Binding-site contacts:
Ligand atom O2A contacts residue ARG221 of chain 1.C at 2.9 Å (salt-bridge).
Ligand atom PB contacts residue LYS265 of chain 1.A at 3.5 Å.
Ligand atom O3G contacts residue LYS411 of chain 1.C at 3.3 Å.
Ligand atom O1G contacts residue ARG240 of chain 1.C at 3.0 Å (salt-bridge).
Ligand atom O3B contacts residue LYS242 of chain 1.C at 3.5 Å.
Ligand atom O2G contacts residue GTP1 of chain 1.Q at 2.7 Å (h-bond).
Ligand atom C6 contacts residue ARG221 of chain 1.C at 3.5 Å.
Ligand atom C4' contacts residue VAL5 of chain 1.D at 3.5 Å (hydrophobic).
Ligand atom C5' contacts residue VAL5 of chain 1.D at 3.2 Å (hydrophobic).
Ligand atom O2G contacts residue MG1 of chain 1.L at 2.0 Å.
Ligand atom PG contacts residue ARG240 of chain 1.C at 3.5 Å.
Ligand atom O3G contacts residue ARG240 of chain 1.C at 2.6 Å (salt-bridge).
Ligand atom O3' contacts residue VAL44 of chain 1.A at 2.6 Å (h-bond).
Ligand atom C5 contacts residue ARG221 of chain 1.C at 3.5 Å.
Ligand atom O2 contacts residue ASN7 of chain 1.D at 2.5 Å (h-bond).
Ligand atom O3B contacts residue LYS265 of chain 1.A at 2.9 Å (salt-bridge).
Ligand atom N4 contacts residue ARG260 of chain 1.A at 3.1 Å.
Ligand atom C3' contacts residue VAL44 of chain 1.A at 3.4 Å (hydrophobic).
Ligand atom PG contacts residue MG1 of chain 1.L at 3.3 Å.
Ligand atom O2B contacts residue LYS265 of chain 1.A at 2.9 Å (salt-bridge).
Ligand atom C1' contacts residue ASN7 of chain 1.D at 3.5 Å.
Ligand atom C5' contacts residue GTP1 of chain 1.Q at 3.3 Å.
Ligand atom O1B contacts residue MG1 of chain 1.L at 1.9 Å.
Ligand atom O2A contacts residue LYS242 of chain 1.C at 3.2 Å (salt-bridge).
Ligand atom C4' contacts residue GTP1 of chain 1.Q at 3.5 Å.
Ligand atom O1A contacts residue HIS264 of chain 1.A at 2.7 Å (h-bond).
Ligand atom O2G contacts residue LYS411 of chain 1.C at 2.8 Å (salt-bridge).
Ligand atom C2 contacts residue ARG221 of chain 1.C at 3.2 Å.
Ligand atom O3' contacts residue GTP1 of chain 1.Q at 3.5 Å (h-bond).
Ligand atom C2' contacts residue PHE45 of chain 1.A at 3.3 Å (hydrophobic).
Ligand atom N1 contacts residue ARG221 of chain 1.C at 3.1 Å (salt-bridge).
Ligand atom O1B contacts residue GTP1 of chain 1.Q at 2.7 Å (h-bond).
Ligand atom O4' contacts residue ARG221 of chain 1.C at 3.0 Å (salt-bridge).
Ligand atom O1A contacts residue LYS242 of chain 1.C at 3.3 Å.
Ligand atom C1' contacts residue ARG221 of chain 1.C at 3.5 Å.
Ligand atom O3' contacts residue ASN7 of chain 1.D at 3.2 Å (h-bond).
Ligand atom O2 contacts residue HIS13 of chain 1.D at 3.4 Å (h-bond).
Ligand atom O2B contacts residue HIS264 of chain 1.A at 3.1 Å.
Ligand atom PB contacts residue MG1 of chain 1.L at 3.3 Å.
Ligand atom O3A contacts residue GTP1 of chain 1.Q at 3.4 Å (h-bond).

Sequence of chain 1.A:
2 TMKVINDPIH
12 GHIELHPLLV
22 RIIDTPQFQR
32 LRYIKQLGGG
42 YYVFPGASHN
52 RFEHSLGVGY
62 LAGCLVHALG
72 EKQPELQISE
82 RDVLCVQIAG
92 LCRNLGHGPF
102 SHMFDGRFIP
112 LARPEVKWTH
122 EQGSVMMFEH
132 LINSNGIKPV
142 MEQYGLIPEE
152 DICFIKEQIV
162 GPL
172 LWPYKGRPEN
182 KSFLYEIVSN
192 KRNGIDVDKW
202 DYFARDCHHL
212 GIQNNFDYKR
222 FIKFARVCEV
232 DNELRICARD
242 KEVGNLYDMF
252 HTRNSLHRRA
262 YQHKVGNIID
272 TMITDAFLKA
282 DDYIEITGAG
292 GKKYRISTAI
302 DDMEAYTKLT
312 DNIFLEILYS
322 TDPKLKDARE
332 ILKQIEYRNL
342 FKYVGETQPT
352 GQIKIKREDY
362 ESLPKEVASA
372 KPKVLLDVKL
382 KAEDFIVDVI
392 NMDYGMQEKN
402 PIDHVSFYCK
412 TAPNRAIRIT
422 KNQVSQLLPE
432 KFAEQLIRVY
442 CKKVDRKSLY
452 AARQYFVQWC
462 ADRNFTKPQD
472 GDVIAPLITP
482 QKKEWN

Sequence of chain 1.D:
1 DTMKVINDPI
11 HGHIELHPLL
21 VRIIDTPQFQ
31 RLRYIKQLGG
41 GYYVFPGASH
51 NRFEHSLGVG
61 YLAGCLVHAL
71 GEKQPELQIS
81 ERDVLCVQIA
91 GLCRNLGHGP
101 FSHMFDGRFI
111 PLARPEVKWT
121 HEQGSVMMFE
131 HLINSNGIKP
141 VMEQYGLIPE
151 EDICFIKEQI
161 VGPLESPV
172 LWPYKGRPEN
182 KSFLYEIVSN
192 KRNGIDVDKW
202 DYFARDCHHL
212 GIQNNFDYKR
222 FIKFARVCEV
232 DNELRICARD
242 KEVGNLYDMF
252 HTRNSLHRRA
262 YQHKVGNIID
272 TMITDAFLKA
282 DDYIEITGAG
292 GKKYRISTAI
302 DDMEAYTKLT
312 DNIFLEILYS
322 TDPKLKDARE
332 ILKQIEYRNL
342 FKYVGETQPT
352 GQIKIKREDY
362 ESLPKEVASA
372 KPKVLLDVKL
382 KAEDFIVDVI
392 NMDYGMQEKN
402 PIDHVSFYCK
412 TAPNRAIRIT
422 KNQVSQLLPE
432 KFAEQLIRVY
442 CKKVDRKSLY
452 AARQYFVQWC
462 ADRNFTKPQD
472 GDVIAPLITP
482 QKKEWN

Sequence of chain 1.C:
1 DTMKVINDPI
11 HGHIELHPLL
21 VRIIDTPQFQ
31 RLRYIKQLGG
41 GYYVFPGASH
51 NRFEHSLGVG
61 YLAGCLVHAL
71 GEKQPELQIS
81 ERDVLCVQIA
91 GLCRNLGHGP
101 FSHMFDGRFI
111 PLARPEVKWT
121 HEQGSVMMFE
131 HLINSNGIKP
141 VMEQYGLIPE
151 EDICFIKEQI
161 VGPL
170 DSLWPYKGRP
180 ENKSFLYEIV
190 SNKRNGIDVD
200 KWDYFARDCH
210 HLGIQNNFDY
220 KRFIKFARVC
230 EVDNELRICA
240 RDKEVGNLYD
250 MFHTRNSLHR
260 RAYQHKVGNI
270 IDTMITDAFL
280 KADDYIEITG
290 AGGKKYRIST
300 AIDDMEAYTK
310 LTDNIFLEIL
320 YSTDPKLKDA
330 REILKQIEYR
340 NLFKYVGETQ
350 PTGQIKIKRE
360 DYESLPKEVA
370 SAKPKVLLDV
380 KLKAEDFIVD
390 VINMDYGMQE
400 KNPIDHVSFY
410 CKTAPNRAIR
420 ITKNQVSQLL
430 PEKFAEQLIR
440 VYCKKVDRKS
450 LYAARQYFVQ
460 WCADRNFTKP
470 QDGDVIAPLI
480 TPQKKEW

This small molecule binds to this protein.
Small molecule (SMILES): Nc1ccn([C@H]2C[C@H](O)[C@@H](CO[P](=O)(O)O[P](=O)(O)OP(=O)(O)O)O2)c(=O)n1